Sequence of chain 4.B:
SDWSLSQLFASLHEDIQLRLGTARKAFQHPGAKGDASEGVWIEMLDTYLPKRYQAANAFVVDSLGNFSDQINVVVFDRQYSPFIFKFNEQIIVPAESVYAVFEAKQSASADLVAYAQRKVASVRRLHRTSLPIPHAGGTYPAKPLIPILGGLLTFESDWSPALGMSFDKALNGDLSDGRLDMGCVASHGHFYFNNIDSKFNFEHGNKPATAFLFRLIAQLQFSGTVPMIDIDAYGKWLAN

Sequence of chain 5.B:
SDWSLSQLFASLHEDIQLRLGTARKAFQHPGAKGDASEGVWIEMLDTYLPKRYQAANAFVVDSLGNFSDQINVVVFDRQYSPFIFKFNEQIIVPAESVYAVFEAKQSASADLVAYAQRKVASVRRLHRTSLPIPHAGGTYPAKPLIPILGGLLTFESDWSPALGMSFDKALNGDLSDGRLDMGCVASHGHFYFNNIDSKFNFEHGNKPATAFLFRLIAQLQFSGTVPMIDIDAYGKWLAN

Binding-site contacts:
Ligand atom C2 contacts residue A1 of chain 6.E at 0.1 Å.
Ligand atom N1 contacts residue A1 of chain 6.E at 0.1 Å (h-bond).
Ligand atom N7 contacts residue A2 of chain 5.E at 0.1 Å (h-bond).
Ligand atom O5' contacts residue A2 of chain 5.E at 0.2 Å (h-bond).
Ligand atom N9 contacts residue A2 of chain 5.E at 0.2 Å (h-bond).
Ligand atom N3 contacts residue A2 of chain 5.E at 0.2 Å (h-bond).
Ligand atom OP3 contacts residue A2 of chain 5.E at 0.3 Å (h-bond).
Ligand atom C5 contacts residue A1 of chain 6.E at 0.0 Å.
Ligand atom N6 contacts residue A1 of chain 6.E at 0.1 Å (h-bond).
Ligand atom O2' contacts residue A1 of chain 6.E at 0.3 Å (h-bond).
Ligand atom C5 contacts residue A2 of chain 5.E at 0.0 Å.
Ligand atom P contacts residue A1 of chain 6.E at 0.1 Å.
Ligand atom C4' contacts residue A1 of chain 6.E at 0.2 Å.
Ligand atom C2' contacts residue A1 of chain 6.E at 0.2 Å.
Ligand atom N3 contacts residue A1 of chain 6.E at 0.2 Å (h-bond).
Ligand atom O3' contacts residue A1 of chain 6.E at 0.2 Å (h-bond).
Ligand atom O2' contacts residue A2 of chain 5.E at 0.3 Å (h-bond).
Ligand atom N7 contacts residue A1 of chain 6.E at 0.1 Å (h-bond).
Ligand atom C4' contacts residue A2 of chain 5.E at 0.2 Å.
Ligand atom P contacts residue A2 of chain 5.E at 0.1 Å.
Ligand atom OP2 contacts residue A1 of chain 6.E at 0.3 Å (h-bond).
Ligand atom C2 contacts residue A2 of chain 5.E at 0.1 Å.
Ligand atom C4 contacts residue A1 of chain 6.E at 0.1 Å.
Ligand atom C6 contacts residue A1 of chain 6.E at 0.1 Å.
Ligand atom OP1 contacts residue A1 of chain 6.E at 0.2 Å (h-bond).
Ligand atom C6 contacts residue A2 of chain 5.E at 0.1 Å.
Ligand atom N6 contacts residue A2 of chain 5.E at 0.1 Å (h-bond).
Ligand atom C8 contacts residue A2 of chain 5.E at 0.2 Å.
Ligand atom C3' contacts residue A2 of chain 5.E at 0.3 Å.
Ligand atom C8 contacts residue A1 of chain 6.E at 0.2 Å.
Ligand atom N1 contacts residue A2 of chain 5.E at 0.1 Å (h-bond).
Ligand atom C3' contacts residue A1 of chain 6.E at 0.3 Å.
Ligand atom C5' contacts residue A2 of chain 5.E at 0.3 Å.
Ligand atom C5' contacts residue A1 of chain 6.E at 0.3 Å.
Ligand atom O5' contacts residue A1 of chain 6.E at 0.2 Å (h-bond).
Ligand atom OP1 contacts residue A2 of chain 5.E at 0.2 Å (h-bond).
Ligand atom C2' contacts residue A2 of chain 5.E at 0.2 Å.
Ligand atom N9 contacts residue A1 of chain 6.E at 0.2 Å (h-bond).
Ligand atom C4 contacts residue A2 of chain 5.E at 0.1 Å.
Ligand atom OP2 contacts residue A1 of chain 5.E at 0.2 Å (h-bond).

A protein and the small-molecule ligand that binds it are described below.
Small molecule (SMILES): NC1N=CNc2c1ncn2[C@@H]1O[C@H](CO[P](=O)(O)O[C@H]2[C@@H](O)[C@H](n3cnc4c3NC=NC4N)O[C@@H]2COP(=O)(O)O)[C@@H](O)[C@H]1O

Sequence of chain 6.B:
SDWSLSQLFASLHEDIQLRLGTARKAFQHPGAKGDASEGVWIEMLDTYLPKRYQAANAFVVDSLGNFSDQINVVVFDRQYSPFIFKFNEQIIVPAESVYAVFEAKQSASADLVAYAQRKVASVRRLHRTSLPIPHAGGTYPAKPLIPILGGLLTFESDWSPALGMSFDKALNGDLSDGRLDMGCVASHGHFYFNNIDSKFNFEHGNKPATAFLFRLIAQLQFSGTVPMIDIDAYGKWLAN